Sequence of chain 1.A:
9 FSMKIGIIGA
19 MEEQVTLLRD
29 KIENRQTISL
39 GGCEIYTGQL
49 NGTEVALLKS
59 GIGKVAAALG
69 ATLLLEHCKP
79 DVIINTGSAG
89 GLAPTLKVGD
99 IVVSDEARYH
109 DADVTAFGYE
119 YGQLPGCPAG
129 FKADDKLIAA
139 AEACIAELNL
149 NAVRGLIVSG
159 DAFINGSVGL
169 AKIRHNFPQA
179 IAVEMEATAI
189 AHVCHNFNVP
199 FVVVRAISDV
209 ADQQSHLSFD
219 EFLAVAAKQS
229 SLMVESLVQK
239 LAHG

Sequence of chain 1.B:
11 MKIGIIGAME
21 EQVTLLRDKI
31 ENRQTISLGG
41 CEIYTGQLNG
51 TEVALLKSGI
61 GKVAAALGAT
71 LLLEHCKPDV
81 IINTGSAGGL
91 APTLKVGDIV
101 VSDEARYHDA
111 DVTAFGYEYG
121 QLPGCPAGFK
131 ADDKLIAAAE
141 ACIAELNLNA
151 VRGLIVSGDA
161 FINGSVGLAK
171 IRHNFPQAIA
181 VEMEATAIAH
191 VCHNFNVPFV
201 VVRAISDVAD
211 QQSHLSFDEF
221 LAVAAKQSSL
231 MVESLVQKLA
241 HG

Binding-site contacts:
Ligand atom O4 contacts residue PHE217 of chain 1.B at 3.5 Å.
Ligand atom O1 contacts residue SER86 of chain 1.B at 3.5 Å (h-bond).
Ligand atom S contacts residue PHE161 of chain 1.B at 3.6 Å.
Ligand atom C3 contacts residue GLU184 of chain 1.B at 3.2 Å.
Ligand atom C4 contacts residue PHE217 of chain 1.B at 4.2 Å (hydrophobic).
Ligand atom CS contacts residue MET19 of chain 1.B at 4.0 Å (hydrophobic).
Ligand atom O2 contacts residue MET183 of chain 1.B at 3.0 Å (h-bond).
Ligand atom O2 contacts residue GLU182 of chain 1.B at 3.8 Å.
Ligand atom C2 contacts residue GLU184 of chain 1.B at 3.6 Å.
Ligand atom S contacts residue MET183 of chain 1.B at 3.7 Å.
Ligand atom C5 contacts residue PHE161 of chain 1.B at 3.7 Å (hydrophobic).
Ligand atom O3 contacts residue GLU184 of chain 1.B at 2.5 Å (salt-bridge).
Ligand atom O2 contacts residue GLU184 of chain 1.B at 2.5 Å (salt-bridge).
Ligand atom O1 contacts residue GLN22 of chain 1.B at 3.1 Å (h-bond).
Ligand atom C1 contacts residue ADE1 of chain 1.F at 3.3 Å.
Ligand atom C3 contacts residue MET183 of chain 1.B at 3.8 Å (hydrophobic).
Ligand atom C1 contacts residue GLN22 of chain 1.B at 3.9 Å.
Ligand atom S contacts residue ILE60 of chain 1.B at 4.0 Å.
Ligand atom C2 contacts residue MET183 of chain 1.B at 3.7 Å (hydrophobic).
Ligand atom C4 contacts residue MET19 of chain 1.B at 4.2 Å (hydrophobic).
Ligand atom O2 contacts residue ARG203 of chain 1.B at 3.4 Å (salt-bridge).
Ligand atom O1 contacts residue GLU184 of chain 1.B at 3.7 Å.
Ligand atom C2 contacts residue ADE1 of chain 1.F at 3.6 Å.
Ligand atom C5 contacts residue MET183 of chain 1.B at 3.9 Å (hydrophobic).
Ligand atom CS contacts residue PHE115 of chain 1.A at 4.2 Å (hydrophobic).
Ligand atom O3 contacts residue ALA18 of chain 1.B at 3.3 Å.
Ligand atom C2 contacts residue ARG203 of chain 1.B at 4.1 Å.
Ligand atom C5 contacts residue PHE217 of chain 1.B at 3.8 Å (hydrophobic).
Ligand atom C1 contacts residue ARG203 of chain 1.B at 3.7 Å.
Ligand atom CS contacts residue PHE217 of chain 1.B at 3.8 Å (hydrophobic).
Ligand atom O3 contacts residue ILE60 of chain 1.B at 3.7 Å.
Ligand atom C1 contacts residue SER86 of chain 1.B at 3.7 Å.
Ligand atom C5 contacts residue ADE1 of chain 1.F at 3.8 Å.
Ligand atom O4 contacts residue ADE1 of chain 1.F at 3.6 Å.
Ligand atom C3 contacts residue ILE60 of chain 1.B at 4.0 Å (hydrophobic).
Ligand atom O4 contacts residue GLN22 of chain 1.B at 3.4 Å (h-bond).
Ligand atom O4 contacts residue SER86 of chain 1.B at 3.8 Å.
Ligand atom C4 contacts residue ADE1 of chain 1.F at 4.2 Å.
Ligand atom O1 contacts residue ARG203 of chain 1.B at 2.9 Å (salt-bridge).
Ligand atom CS contacts residue ILE60 of chain 1.B at 3.5 Å (hydrophobic).

A protein and the small-molecule ligand that binds it are described below.
Small molecule (SMILES): CSC[C@H]1O[C@H](O)[C@H](O)[C@@H]1O